A protein and the small-molecule ligand that binds it are described below.
Small molecule (SMILES): CC(=O)N[C@H]1[C@H](O[C@H]2[C@H](O)[C@@H](NC(C)=O)CO[C@@H]2CO)O[C@H](CO)[C@@H](O[C@@H]2O[C@H](CO)[C@@H](O)[C@H](O)[C@@H]2O)[C@@H]1O

Binding-site contacts:
Ligand atom C1 contacts residue TYR1055 of chain 1.A at 4.3 Å (hydrophobic).
Ligand atom O7 contacts residue LEU996 of chain 1.A at 4.1 Å.
Ligand atom O6 contacts residue GLU992 of chain 1.A at 4.2 Å.
Ligand atom C2 contacts residue ASN991 of chain 1.A at 2.5 Å.
Ligand atom C8 contacts residue ASN991 of chain 1.A at 4.4 Å.
Ligand atom C2 contacts residue TYR1055 of chain 1.A at 4.3 Å (hydrophobic).
Ligand atom C7 contacts residue ASN991 of chain 1.A at 3.3 Å.
Ligand atom C3 contacts residue ASN991 of chain 1.A at 3.8 Å.
Ligand atom C5 contacts residue ASN991 of chain 1.A at 3.6 Å.
Ligand atom C8 contacts residue ARG1271 of chain 1.A at 4.4 Å.
Ligand atom C4 contacts residue ASN991 of chain 1.A at 4.2 Å.
Ligand atom O7 contacts residue ASN991 of chain 1.A at 3.4 Å (h-bond).
Ligand atom O5 contacts residue ASN991 of chain 1.A at 2.4 Å (h-bond).
Ligand atom C8 contacts residue TYR1055 of chain 1.A at 4.4 Å (hydrophobic).
Ligand atom N2 contacts residue ASN991 of chain 1.A at 2.8 Å (h-bond).
Ligand atom O5 contacts residue TYR1055 of chain 1.A at 4.3 Å.
Ligand atom C1 contacts residue ASN991 of chain 1.A at 1.4 Å.

Sequence of chain 1.A:
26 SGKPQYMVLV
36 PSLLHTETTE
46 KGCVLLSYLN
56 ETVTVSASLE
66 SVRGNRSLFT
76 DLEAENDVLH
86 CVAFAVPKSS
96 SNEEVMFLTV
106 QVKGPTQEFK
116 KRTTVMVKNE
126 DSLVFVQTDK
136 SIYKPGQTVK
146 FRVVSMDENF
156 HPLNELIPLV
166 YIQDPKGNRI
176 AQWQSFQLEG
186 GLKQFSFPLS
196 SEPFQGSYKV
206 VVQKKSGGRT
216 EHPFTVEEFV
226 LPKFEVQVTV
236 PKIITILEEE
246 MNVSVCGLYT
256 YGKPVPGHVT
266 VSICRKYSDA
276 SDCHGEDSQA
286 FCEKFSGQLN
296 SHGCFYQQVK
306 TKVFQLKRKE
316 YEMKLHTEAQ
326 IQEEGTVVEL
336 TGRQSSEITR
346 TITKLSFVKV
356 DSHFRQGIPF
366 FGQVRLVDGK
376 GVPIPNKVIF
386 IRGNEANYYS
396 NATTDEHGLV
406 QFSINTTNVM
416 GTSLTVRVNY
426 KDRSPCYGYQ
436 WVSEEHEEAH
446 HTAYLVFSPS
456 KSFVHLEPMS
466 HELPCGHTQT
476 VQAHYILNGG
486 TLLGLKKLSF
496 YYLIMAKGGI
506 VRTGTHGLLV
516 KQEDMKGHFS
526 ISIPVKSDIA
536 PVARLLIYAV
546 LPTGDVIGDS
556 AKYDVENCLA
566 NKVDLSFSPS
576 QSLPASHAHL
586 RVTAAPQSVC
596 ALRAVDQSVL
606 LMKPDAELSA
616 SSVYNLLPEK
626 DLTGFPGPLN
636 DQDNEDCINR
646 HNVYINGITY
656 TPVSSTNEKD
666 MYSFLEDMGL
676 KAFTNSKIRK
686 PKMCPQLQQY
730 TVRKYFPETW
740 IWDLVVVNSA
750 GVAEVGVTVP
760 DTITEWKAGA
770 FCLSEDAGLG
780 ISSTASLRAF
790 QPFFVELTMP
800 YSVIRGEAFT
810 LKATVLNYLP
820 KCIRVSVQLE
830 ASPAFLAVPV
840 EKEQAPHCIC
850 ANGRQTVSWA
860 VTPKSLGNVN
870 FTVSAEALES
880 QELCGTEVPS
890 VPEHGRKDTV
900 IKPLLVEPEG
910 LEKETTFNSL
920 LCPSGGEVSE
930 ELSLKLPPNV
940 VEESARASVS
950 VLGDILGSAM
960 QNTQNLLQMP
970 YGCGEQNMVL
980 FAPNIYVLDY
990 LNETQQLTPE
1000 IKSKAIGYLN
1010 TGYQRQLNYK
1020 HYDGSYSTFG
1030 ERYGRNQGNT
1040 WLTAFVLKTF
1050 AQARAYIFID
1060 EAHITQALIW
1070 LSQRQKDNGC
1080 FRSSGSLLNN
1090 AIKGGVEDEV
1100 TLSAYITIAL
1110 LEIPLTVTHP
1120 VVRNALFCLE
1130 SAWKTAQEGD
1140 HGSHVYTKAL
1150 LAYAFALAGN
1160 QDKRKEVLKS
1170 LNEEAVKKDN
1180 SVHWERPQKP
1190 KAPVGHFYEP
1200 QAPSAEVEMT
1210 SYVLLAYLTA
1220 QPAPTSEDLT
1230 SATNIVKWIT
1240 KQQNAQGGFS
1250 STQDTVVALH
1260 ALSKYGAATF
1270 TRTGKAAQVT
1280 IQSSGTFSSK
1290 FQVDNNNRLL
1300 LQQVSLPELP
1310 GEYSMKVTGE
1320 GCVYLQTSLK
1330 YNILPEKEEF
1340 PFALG